Sequence of chain 1.B:
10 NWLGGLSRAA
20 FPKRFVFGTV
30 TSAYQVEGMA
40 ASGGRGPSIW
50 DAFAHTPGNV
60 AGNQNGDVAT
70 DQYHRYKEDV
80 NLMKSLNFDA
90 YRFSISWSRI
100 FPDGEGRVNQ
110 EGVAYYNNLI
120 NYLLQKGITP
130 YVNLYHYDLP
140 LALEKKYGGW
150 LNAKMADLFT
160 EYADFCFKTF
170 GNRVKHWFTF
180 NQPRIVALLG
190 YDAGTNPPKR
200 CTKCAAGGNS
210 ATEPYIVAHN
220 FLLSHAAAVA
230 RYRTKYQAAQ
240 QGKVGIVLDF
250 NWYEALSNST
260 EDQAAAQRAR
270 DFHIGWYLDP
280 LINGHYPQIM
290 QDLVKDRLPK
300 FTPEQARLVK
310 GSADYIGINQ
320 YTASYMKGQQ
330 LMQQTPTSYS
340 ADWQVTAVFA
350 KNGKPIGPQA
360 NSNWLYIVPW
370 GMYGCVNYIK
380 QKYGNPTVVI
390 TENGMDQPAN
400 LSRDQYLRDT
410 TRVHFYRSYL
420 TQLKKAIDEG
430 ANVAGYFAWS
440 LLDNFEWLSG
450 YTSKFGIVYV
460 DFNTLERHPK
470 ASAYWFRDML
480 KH

This protein binds this small molecule.
Small molecule (SMILES): OC[C@H]1O[C@@H](O[C@H]2[C@H](O)[C@@H](O)[C@H](O[C@H]3[C@H](O)[C@@H](O)[C@H](O[C@H]4[C@H](O)[C@@H](O)[C@H](O)O[C@@H]4CO)O[C@@H]3CO)O[C@@H]2CO)[C@H](O)[C@@H](O)[C@@H]1O

Binding-site contacts:
Ligand atom C2 contacts residue ASN250 of chain 1.B at 3.5 Å.
Ligand atom O3 contacts residue GLU445 of chain 1.B at 3.6 Å (salt-bridge).
Ligand atom O6 contacts residue PHE348 of chain 1.B at 3.6 Å.
Ligand atom O2 contacts residue ASN180 of chain 1.B at 3.1 Å (h-bond).
Ligand atom O2 contacts residue HIS135 of chain 1.B at 3.5 Å (h-bond).
Ligand atom O6 contacts residue GLU445 of chain 1.B at 2.4 Å (salt-bridge).
Ligand atom O6 contacts residue ASP248 of chain 1.B at 3.6 Å.
Ligand atom O4 contacts residue ARG183 of chain 1.B at 3.7 Å.
Ligand atom O3 contacts residue GLN34 of chain 1.B at 2.7 Å (h-bond).
Ligand atom O3 contacts residue TRP446 of chain 1.B at 2.9 Å (h-bond).
Ligand atom O2 contacts residue TRP342 of chain 1.B at 3.2 Å.
Ligand atom O5 contacts residue GLU391 of chain 1.B at 3.3 Å (salt-bridge).
Ligand atom O2 contacts residue GLU391 of chain 1.B at 2.7 Å (salt-bridge).
Ligand atom O6 contacts residue TRP363 of chain 1.B at 3.3 Å.
Ligand atom C1 contacts residue GLN181 of chain 1.B at 3.1 Å.
Ligand atom O3 contacts residue ASN250 of chain 1.B at 2.8 Å (h-bond).
Ligand atom O3 contacts residue TRP363 of chain 1.B at 3.4 Å.
Ligand atom O6 contacts residue LEU187 of chain 1.B at 3.5 Å.
Ligand atom C5 contacts residue GLU391 of chain 1.B at 3.6 Å.
Ligand atom O2 contacts residue GLN181 of chain 1.B at 3.4 Å (h-bond).
Ligand atom C6 contacts residue TYR320 of chain 1.B at 3.6 Å (hydrophobic).
Ligand atom O4 contacts residue GLN34 of chain 1.B at 3.1 Å (h-bond).
Ligand atom C3 contacts residue GLU391 of chain 1.B at 3.5 Å.
Ligand atom O4 contacts residue TRP446 of chain 1.B at 3.5 Å (h-bond).
Ligand atom O4 contacts residue GLU445 of chain 1.B at 2.5 Å (salt-bridge).
Ligand atom C6 contacts residue GLU445 of chain 1.B at 3.1 Å.
Ligand atom C6 contacts residue GLN181 of chain 1.B at 3.2 Å.
Ligand atom O2 contacts residue ASN250 of chain 1.B at 3.1 Å (h-bond).
Ligand atom C2 contacts residue GLU391 of chain 1.B at 3.4 Å.
Ligand atom C4 contacts residue GLU445 of chain 1.B at 3.6 Å.
Ligand atom C5 contacts residue TYR320 of chain 1.B at 3.3 Å (hydrophobic).
Ligand atom O3 contacts residue ARG183 of chain 1.B at 3.0 Å (salt-bridge).
Ligand atom C6 contacts residue PHE454 of chain 1.B at 3.5 Å (hydrophobic).
Ligand atom O5 contacts residue ARG183 of chain 1.B at 3.7 Å.
Ligand atom C1 contacts residue GLU391 of chain 1.B at 3.4 Å.
Ligand atom O5 contacts residue TYR320 of chain 1.B at 3.2 Å (h-bond).
Ligand atom O4 contacts residue TRP438 of chain 1.B at 3.2 Å.
Ligand atom O4 contacts residue GLN181 of chain 1.B at 2.8 Å (h-bond).
Ligand atom C2 contacts residue GLN181 of chain 1.B at 3.4 Å.
Ligand atom O3 contacts residue HIS135 of chain 1.B at 2.9 Å (h-bond).